A protein and the small-molecule ligand that binds it are described below.
Small molecule (SMILES): CCOC(=O)CC[C@H](C[C@@H]1CCNC1=O)NC(=O)[C@H](Cc1ccccc1)NC(=O)[C@@H](NC(=O)OCC1c2ccccc2-c2ccccc21)[C@@H](C)OC(C)(C)C

Binding-site contacts:
Ligand atom N49 contacts residue CYS147 of chain 2.A at 3.0 Å (h-bond).
Ligand atom C59 contacts residue CYS147 of chain 2.A at 3.1 Å (hydrophobic).
Ligand atom N69 contacts residue THR142 of chain 2.A at 3.1 Å (h-bond).
Ligand atom O88 contacts residue ALA144 of chain 2.A at 3.4 Å.
Ligand atom C37 contacts residue VAL162 of chain 2.A at 3.4 Å (hydrophobic).
Ligand atom C45 contacts residue GLY164 of chain 2.A at 3.4 Å.
Ligand atom C53 contacts residue HIS40 of chain 2.A at 3.6 Å.
Ligand atom C13 contacts residue ASN126 of chain 2.A at 3.3 Å.
Ligand atom C11 contacts residue HIS40 of chain 2.A at 3.6 Å.
Ligand atom N69 contacts residue ARG143 of chain 2.A at 3.7 Å.
Ligand atom O15 contacts residue GLY164 of chain 2.A at 3.7 Å.
Ligand atom C55 contacts residue VAL162 of chain 2.A at 3.1 Å (hydrophobic).
Ligand atom C65 contacts residue GLY163 of chain 2.A at 3.6 Å.
Ligand atom O19 contacts residue ASN126 of chain 2.A at 3.5 Å (h-bond).
Ligand atom C55 contacts residue HIS40 of chain 2.A at 3.7 Å.
Ligand atom C51 contacts residue HIS40 of chain 2.A at 3.7 Å.
Ligand atom N21 contacts residue GLY164 of chain 2.A at 2.9 Å (h-bond).
Ligand atom C63 contacts residue CYS147 of chain 2.A at 1.8 Å (hydrophobic).
Ligand atom C82 contacts residue CYS147 of chain 2.A at 2.8 Å (hydrophobic).
Ligand atom O88 contacts residue GLY145 of chain 2.A at 3.4 Å (h-bond).
Ligand atom C9 contacts residue PHE25 of chain 2.A at 3.4 Å (hydrophobic).
Ligand atom C18 contacts residue ASN165 of chain 2.A at 3.5 Å.
Ligand atom O66 contacts residue ARG143 of chain 2.A at 3.7 Å.
Ligand atom C61 contacts residue GLY164 of chain 2.A at 3.6 Å.
Ligand atom O66 contacts residue HIS161 of chain 2.A at 2.8 Å (h-bond).
Ligand atom O66 contacts residue GLY164 of chain 2.A at 3.3 Å (h-bond).
Ligand atom O66 contacts residue GLY163 of chain 2.A at 3.3 Å.
Ligand atom O35 contacts residue GLY164 of chain 2.A at 3.2 Å (h-bond).
Ligand atom O66 contacts residue THR142 of chain 2.A at 2.8 Å (h-bond).
Ligand atom C11 contacts residue GLU71 of chain 2.A at 3.7 Å.
Ligand atom C7 contacts residue HIS40 of chain 2.A at 3.5 Å.
Ligand atom O19 contacts residue GLY128 of chain 2.A at 3.0 Å (h-bond).
Ligand atom C57 contacts residue CYS147 of chain 2.A at 2.7 Å (hydrophobic).
Ligand atom C65 contacts residue THR142 of chain 2.A at 3.7 Å.
Ligand atom C9 contacts residue HIS40 of chain 2.A at 3.5 Å.
Ligand atom C39 contacts residue VAL162 of chain 2.A at 3.7 Å (hydrophobic).
Ligand atom O35 contacts residue GLY163 of chain 2.A at 3.3 Å.
Ligand atom C11 contacts residue PRO38 of chain 2.A at 3.7 Å (hydrophobic).
Ligand atom N49 contacts residue VAL162 of chain 2.A at 3.1 Å (h-bond).
Ligand atom C65 contacts residue GLY164 of chain 2.A at 3.4 Å.

Sequence of chain 2.A:
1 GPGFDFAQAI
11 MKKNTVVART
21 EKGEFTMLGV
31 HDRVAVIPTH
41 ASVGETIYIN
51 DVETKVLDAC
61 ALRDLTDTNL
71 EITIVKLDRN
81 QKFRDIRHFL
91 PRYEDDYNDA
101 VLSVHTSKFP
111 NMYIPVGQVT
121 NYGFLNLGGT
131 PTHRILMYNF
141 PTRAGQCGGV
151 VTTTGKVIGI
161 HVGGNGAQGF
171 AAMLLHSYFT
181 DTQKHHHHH